This small molecule binds to this protein.
Small molecule (SMILES): CCCN(Cc1ccc(N)cc1)C(=O)NCC(=O)OCC

Sequence of chain 1.A:
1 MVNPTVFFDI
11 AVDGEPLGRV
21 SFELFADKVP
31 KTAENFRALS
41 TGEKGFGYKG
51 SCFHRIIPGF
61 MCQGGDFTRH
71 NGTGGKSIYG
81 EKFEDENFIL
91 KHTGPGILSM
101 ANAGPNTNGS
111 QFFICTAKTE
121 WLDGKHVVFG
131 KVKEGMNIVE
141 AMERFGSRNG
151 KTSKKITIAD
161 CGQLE

Binding-site contacts:
Ligand atom C6 contacts residue GLN111 of chain 1.A at 3.7 Å.
Ligand atom C10 contacts residue ASN102 of chain 1.A at 3.6 Å.
Ligand atom C5 contacts residue GLN111 of chain 1.A at 3.5 Å.
Ligand atom C2 contacts residue ASN102 of chain 1.A at 3.2 Å.
Ligand atom C12 contacts residue GLN63 of chain 1.A at 4.1 Å.
Ligand atom O1 contacts residue ALA101 of chain 1.A at 3.3 Å.
Ligand atom N1 contacts residue GLY109 of chain 1.A at 3.7 Å.
Ligand atom N contacts residue ASN102 of chain 1.A at 3.5 Å (h-bond).
Ligand atom O1 contacts residue HIS126 of chain 1.A at 3.4 Å.
Ligand atom C9 contacts residue GLN111 of chain 1.A at 3.7 Å.
Ligand atom C4 contacts residue GLN111 of chain 1.A at 3.5 Å.
Ligand atom C3 contacts residue GLY72 of chain 1.A at 3.1 Å.
Ligand atom C3 contacts residue GLN111 of chain 1.A at 4.1 Å.
Ligand atom C13 contacts residue ARG55 of chain 1.A at 4.0 Å.
Ligand atom C12 contacts residue ASN102 of chain 1.A at 4.0 Å.
Ligand atom O2 contacts residue ARG55 of chain 1.A at 3.2 Å (salt-bridge).
Ligand atom C8 contacts residue GLN111 of chain 1.A at 4.0 Å.
Ligand atom C9 contacts residue ASN102 of chain 1.A at 3.6 Å.
Ligand atom N1 contacts residue THR107 of chain 1.A at 3.3 Å (h-bond).
Ligand atom O1 contacts residue ASN102 of chain 1.A at 3.1 Å (h-bond).
Ligand atom C13 contacts residue GLN63 of chain 1.A at 3.8 Å.
Ligand atom C7 contacts residue GLN111 of chain 1.A at 3.9 Å.
Ligand atom C13 contacts residue HIS126 of chain 1.A at 3.8 Å.
Ligand atom N2 contacts residue ASN102 of chain 1.A at 3.1 Å (h-bond).
Ligand atom C9 contacts residue ALA101 of chain 1.A at 3.8 Å (hydrophobic).
Ligand atom O2 contacts residue GLN63 of chain 1.A at 3.6 Å (h-bond).
Ligand atom C2 contacts residue ALA103 of chain 1.A at 3.7 Å (hydrophobic).
Ligand atom O contacts residue GLN63 of chain 1.A at 3.0 Å (h-bond).
Ligand atom C8 contacts residue ALA101 of chain 1.A at 3.7 Å (hydrophobic).
Ligand atom C12 contacts residue ARG55 of chain 1.A at 4.0 Å.
Ligand atom C14 contacts residue ARG55 of chain 1.A at 3.9 Å.
Ligand atom C13 contacts residue PHE113 of chain 1.A at 3.6 Å (hydrophobic).
Ligand atom C14 contacts residue PHE113 of chain 1.A at 3.8 Å (hydrophobic).
Ligand atom C4 contacts residue GLY72 of chain 1.A at 3.6 Å.
Ligand atom C11 contacts residue ARG55 of chain 1.A at 4.0 Å.
Ligand atom C8 contacts residue ASN102 of chain 1.A at 3.5 Å.
Ligand atom C12 contacts residue HIS126 of chain 1.A at 3.9 Å.
Ligand atom C5 contacts residue GLY72 of chain 1.A at 3.6 Å.
Ligand atom C7 contacts residue THR107 of chain 1.A at 4.1 Å.
Ligand atom C11 contacts residue ASN102 of chain 1.A at 4.0 Å.